The protein below binds the small molecule below.
Small molecule (SMILES): CN(C)c1ccc(N(Cc2cc(Cl)cs2)C(=O)Cc2cncc3ccccc23)cc1

Binding-site contacts:
Ligand atom N01 contacts residue SER144 of chain 1.A at 3.7 Å.
Ligand atom C07 contacts residue HIS41 of chain 1.A at 3.6 Å.
Ligand atom C18 contacts residue MET165 of chain 1.A at 3.4 Å (hydrophobic).
Ligand atom N01 contacts residue HIS163 of chain 1.A at 2.9 Å (h-bond).
Ligand atom C4 contacts residue HIS41 of chain 1.A at 3.2 Å.
Ligand atom C10 contacts residue PHE140 of chain 1.A at 3.4 Å (hydrophobic).
Ligand atom CL01 contacts residue HIS41 of chain 1.A at 3.7 Å.
Ligand atom C4 contacts residue THR25 of chain 1.A at 3.6 Å.
Ligand atom S01 contacts residue GLN189 of chain 1.A at 3.6 Å (h-bond).
Ligand atom C18 contacts residue MET49 of chain 1.A at 3.7 Å (hydrophobic).
Ligand atom C03 contacts residue GLU166 of chain 1.A at 3.6 Å.
Ligand atom S01 contacts residue ARG188 of chain 1.A at 3.4 Å (salt-bridge).
Ligand atom C11 contacts residue HIS163 of chain 1.A at 3.4 Å.
Ligand atom C12 contacts residue MET165 of chain 1.A at 3.5 Å (hydrophobic).
Ligand atom O01 contacts residue MET165 of chain 1.A at 3.4 Å.
Ligand atom C05 contacts residue HIS41 of chain 1.A at 3.8 Å.
Ligand atom O01 contacts residue GLU166 of chain 1.A at 2.9 Å (salt-bridge).
Ligand atom C03 contacts residue ASN142 of chain 1.A at 3.6 Å.
Ligand atom C13 contacts residue GLU166 of chain 1.A at 3.7 Å.
Ligand atom C04 contacts residue ASN142 of chain 1.A at 3.6 Å.
Ligand atom C09 contacts residue MET165 of chain 1.A at 3.3 Å (hydrophobic).
Ligand atom CL01 contacts residue ASP187 of chain 1.A at 3.4 Å.
Ligand atom C22 contacts residue CYS145 of chain 1.A at 3.8 Å (hydrophobic).
Ligand atom S01 contacts residue MET49 of chain 1.A at 3.7 Å.
Ligand atom CL01 contacts residue HIS164 of chain 1.A at 3.7 Å.
Ligand atom CL01 contacts residue MET165 of chain 1.A at 3.1 Å.
Ligand atom C13 contacts residue LEU141 of chain 1.A at 3.8 Å (hydrophobic).
Ligand atom C12 contacts residue ASP187 of chain 1.A at 3.8 Å.
Ligand atom C03 contacts residue PHE140 of chain 1.A at 3.8 Å (hydrophobic).
Ligand atom C4 contacts residue CYS44 of chain 1.A at 3.7 Å (hydrophobic).
Ligand atom C13 contacts residue ASN142 of chain 1.A at 3.8 Å.
Ligand atom C12 contacts residue MET49 of chain 1.A at 3.5 Å (hydrophobic).
Ligand atom C12 contacts residue ARG188 of chain 1.A at 3.2 Å.
Ligand atom C11 contacts residue CYS145 of chain 1.A at 3.8 Å (hydrophobic).
Ligand atom C10 contacts residue GLU166 of chain 1.A at 3.5 Å.
Ligand atom C23 contacts residue GLN189 of chain 1.A at 3.4 Å.
Ligand atom C10 contacts residue LEU141 of chain 1.A at 3.7 Å (hydrophobic).
Ligand atom C11 contacts residue GLU166 of chain 1.A at 3.7 Å.
Ligand atom C09 contacts residue HIS164 of chain 1.A at 3.4 Å.
Ligand atom C03 contacts residue LEU141 of chain 1.A at 3.8 Å (hydrophobic).

Sequence of chain 1.A:
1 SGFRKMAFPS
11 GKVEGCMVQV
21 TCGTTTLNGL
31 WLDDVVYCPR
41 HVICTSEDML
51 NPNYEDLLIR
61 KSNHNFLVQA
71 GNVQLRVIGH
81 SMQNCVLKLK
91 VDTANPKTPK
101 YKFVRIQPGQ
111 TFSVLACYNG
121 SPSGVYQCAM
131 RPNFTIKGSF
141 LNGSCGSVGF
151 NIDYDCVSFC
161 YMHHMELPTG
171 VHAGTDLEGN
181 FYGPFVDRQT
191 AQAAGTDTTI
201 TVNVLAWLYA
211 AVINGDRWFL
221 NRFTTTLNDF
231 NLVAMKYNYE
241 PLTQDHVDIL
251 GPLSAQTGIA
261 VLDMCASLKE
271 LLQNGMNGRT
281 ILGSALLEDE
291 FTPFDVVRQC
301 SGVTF

Sequence of chain 1.B:
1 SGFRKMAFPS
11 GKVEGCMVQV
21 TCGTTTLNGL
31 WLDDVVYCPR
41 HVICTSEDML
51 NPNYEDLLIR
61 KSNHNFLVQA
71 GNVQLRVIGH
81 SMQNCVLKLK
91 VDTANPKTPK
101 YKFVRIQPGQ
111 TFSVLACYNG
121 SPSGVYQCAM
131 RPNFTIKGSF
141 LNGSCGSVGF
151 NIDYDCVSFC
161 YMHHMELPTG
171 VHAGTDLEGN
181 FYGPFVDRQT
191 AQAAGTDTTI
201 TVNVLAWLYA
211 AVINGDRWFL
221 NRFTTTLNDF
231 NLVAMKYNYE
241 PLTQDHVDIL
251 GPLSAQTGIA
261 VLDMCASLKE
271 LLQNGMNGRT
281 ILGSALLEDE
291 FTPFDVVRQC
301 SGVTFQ